The small molecule below binds the protein below.
Small molecule (SMILES): CNc1ncnc2c1ncn2[C@@H]1O[C@H](CO)[C@@H](O[P](=O)(O)OC[C@H]2O[C@@H](n3ccc(N)nc3=O)[C@H](O)[C@@H]2O[P](=O)(O)OC[C@H]2O[C@@H](n3ccc(=O)[nH]c3=O)[C@H](O)[C@@H]2O[P](=O)(O)OC[C@H]2O[C@@H](n3cnc4c(N)ncnc43)[C@H](O)[C@@H]2O[P](=O)(O)OC[C@H]2O[C@@H](n3cnc4c(=O)nc(N)[nH]c43)[C@H](O)[C@@H]2O)[C@H]1O

Sequence of chain 1.A:
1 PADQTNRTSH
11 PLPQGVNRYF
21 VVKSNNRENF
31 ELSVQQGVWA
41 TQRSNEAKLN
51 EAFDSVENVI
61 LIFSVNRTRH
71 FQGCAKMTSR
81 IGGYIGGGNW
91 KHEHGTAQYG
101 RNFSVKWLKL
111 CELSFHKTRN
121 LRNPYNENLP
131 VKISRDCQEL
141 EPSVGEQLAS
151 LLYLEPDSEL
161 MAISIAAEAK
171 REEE

Binding-site contacts:
Ligand atom N1 contacts residue ASN29 of chain 1.A at 2.9 Å (h-bond).
Ligand atom O3' contacts residue ASN66 of chain 1.A at 3.5 Å (h-bond).
Ligand atom N6 contacts residue ALA40 of chain 1.A at 2.8 Å (h-bond).
Ligand atom OP2 contacts residue ARG67 of chain 1.A at 3.4 Å (salt-bridge).
Ligand atom C6 contacts residue TRP39 of chain 1.A at 3.5 Å (hydrophobic).
Ligand atom C6 contacts residue TYR99 of chain 1.A at 3.5 Å (hydrophobic).
Ligand atom C5' contacts residue ASN66 of chain 1.A at 3.4 Å.
Ligand atom O2' contacts residue ASN25 of chain 1.A at 3.4 Å (h-bond).
Ligand atom C8 contacts residue ASP136 of chain 1.A at 3.3 Å.
Ligand atom O2' contacts residue SER134 of chain 1.A at 3.0 Å (h-bond).
Ligand atom N7 contacts residue ARG67 of chain 1.A at 3.1 Å (salt-bridge).
Ligand atom C8 contacts residue LYS23 of chain 1.A at 3.3 Å.
Ligand atom O2' contacts residue ASN66 of chain 1.A at 2.9 Å (h-bond).
Ligand atom C4 contacts residue TYR99 of chain 1.A at 3.3 Å (hydrophobic).
Ligand atom O2' contacts residue SER24 of chain 1.A at 3.4 Å.
Ligand atom CZ contacts residue TRP90 of chain 1.A at 3.5 Å (hydrophobic).
Ligand atom N3 contacts residue ASN25 of chain 1.A at 3.0 Å (h-bond).
Ligand atom O6 contacts residue ARG67 of chain 1.A at 3.3 Å (salt-bridge).
Ligand atom C2 contacts residue ASN29 of chain 1.A at 3.2 Å.
Ligand atom N1 contacts residue TYR99 of chain 1.A at 3.4 Å.
Ligand atom N3 contacts residue TYR99 of chain 1.A at 3.0 Å (h-bond).
Ligand atom OP2 contacts residue ASP136 of chain 1.A at 2.9 Å (salt-bridge).
Ligand atom C2 contacts residue SER24 of chain 1.A at 3.3 Å.
Ligand atom OP2 contacts residue ARG69 of chain 1.A at 2.8 Å (salt-bridge).
Ligand atom OP1 contacts residue LYS23 of chain 1.A at 2.9 Å (salt-bridge).
Ligand atom O2' contacts residue LYS23 of chain 1.A at 3.5 Å.
Ligand atom C4' contacts residue SER134 of chain 1.A at 3.5 Å.
Ligand atom CZ contacts residue ALA40 of chain 1.A at 3.3 Å (hydrophobic).
Ligand atom O4' contacts residue ARG135 of chain 1.A at 3.4 Å.
Ligand atom C5 contacts residue TYR99 of chain 1.A at 3.4 Å (hydrophobic).
Ligand atom C2 contacts residue TYR99 of chain 1.A at 3.1 Å (hydrophobic).
Ligand atom C4 contacts residue ARG135 of chain 1.A at 3.3 Å.
Ligand atom C2' contacts residue LYS23 of chain 1.A at 3.4 Å.
Ligand atom C5' contacts residue LYS132 of chain 1.A at 3.4 Å.
Ligand atom N6 contacts residue TRP39 of chain 1.A at 3.3 Å.
Ligand atom OP1 contacts residue ARG67 of chain 1.A at 3.3 Å (salt-bridge).
Ligand atom O2' contacts residue LYS132 of chain 1.A at 3.3 Å (salt-bridge).
Ligand atom O3' contacts residue LYS23 of chain 1.A at 3.1 Å (salt-bridge).
Ligand atom O5' contacts residue LYS23 of chain 1.A at 3.5 Å.
Ligand atom N9 contacts residue LYS23 of chain 1.A at 3.3 Å (salt-bridge).